Binding-site contacts:
Ligand atom O4 contacts residue VAL296 of chain 5.A at 3.7 Å.
Ligand atom C3 contacts residue ARG77 of chain 5.A at 3.8 Å.
Ligand atom C6 contacts residue THR94 of chain 5.A at 3.9 Å.
Ligand atom C4 contacts residue ARG77 of chain 5.A at 4.3 Å.
Ligand atom C2 contacts residue GLY78 of chain 5.A at 4.1 Å.
Ligand atom C4 contacts residue GLY78 of chain 5.A at 3.6 Å.
Ligand atom O4 contacts residue THR291 of chain 5.A at 3.5 Å.
Ligand atom O4 contacts residue TYR72 of chain 5.A at 4.2 Å.
Ligand atom O4 contacts residue ILE79 of chain 5.A at 3.7 Å.
Ligand atom O1A contacts residue ARG77 of chain 5.A at 3.1 Å.
Ligand atom C6 contacts residue ASN93 of chain 5.A at 3.1 Å.
Ligand atom O4 contacts residue ASN80 of chain 5.A at 4.1 Å.
Ligand atom C10 contacts residue TYR72 of chain 5.A at 3.8 Å (hydrophobic).
Ligand atom C4 contacts residue HIS298 of chain 5.A at 3.6 Å.
Ligand atom C4 contacts residue VAL296 of chain 5.A at 4.2 Å (hydrophobic).
Ligand atom C1 contacts residue TYR72 of chain 5.A at 4.1 Å (hydrophobic).
Ligand atom C3 contacts residue GLY78 of chain 5.A at 4.2 Å.
Ligand atom C1 contacts residue ARG77 of chain 5.A at 3.5 Å.
Ligand atom O1A contacts residue TYR72 of chain 5.A at 3.7 Å.
Ligand atom C11 contacts residue ASP85 of chain 5.B at 3.5 Å.
Ligand atom C6 contacts residue TYR72 of chain 5.A at 3.9 Å (hydrophobic).
Ligand atom O4 contacts residue HIS298 of chain 5.A at 2.7 Å (h-bond).
Ligand atom O1B contacts residue ARG77 of chain 5.A at 3.0 Å (salt-bridge).
Ligand atom O1B contacts residue TYR72 of chain 5.A at 4.1 Å.
Ligand atom O4 contacts residue GLY78 of chain 5.A at 3.3 Å.
Ligand atom O8 contacts residue ARG77 of chain 5.A at 3.3 Å (salt-bridge).
Ligand atom C3 contacts residue GLY78 of chain 5.A at 3.7 Å.
Ligand atom O6 contacts residue ASN93 of chain 5.A at 2.9 Å (h-bond).
Ligand atom C11 contacts residue TYR72 of chain 5.A at 3.9 Å (hydrophobic).
Ligand atom O8 contacts residue TYR72 of chain 5.A at 3.9 Å.
Ligand atom C3 contacts residue HIS298 of chain 5.A at 4.1 Å.
Ligand atom O1A contacts residue GLY78 of chain 5.A at 3.4 Å (h-bond).
Ligand atom C4 contacts residue TYR72 of chain 5.A at 3.7 Å (hydrophobic).
Ligand atom C3 contacts residue VAL296 of chain 5.A at 3.4 Å (hydrophobic).
Ligand atom O10 contacts residue ASN293 of chain 5.A at 4.3 Å.
Ligand atom C5 contacts residue TYR72 of chain 5.A at 3.7 Å (hydrophobic).
Ligand atom C5 contacts residue ASN93 of chain 5.A at 3.6 Å.
Ligand atom C1 contacts residue GLY78 of chain 5.A at 4.2 Å.
Ligand atom N5 contacts residue TYR72 of chain 5.A at 2.9 Å (h-bond).
Ligand atom O3 contacts residue GLY78 of chain 5.A at 3.6 Å.

Sequence of chain 5.B:
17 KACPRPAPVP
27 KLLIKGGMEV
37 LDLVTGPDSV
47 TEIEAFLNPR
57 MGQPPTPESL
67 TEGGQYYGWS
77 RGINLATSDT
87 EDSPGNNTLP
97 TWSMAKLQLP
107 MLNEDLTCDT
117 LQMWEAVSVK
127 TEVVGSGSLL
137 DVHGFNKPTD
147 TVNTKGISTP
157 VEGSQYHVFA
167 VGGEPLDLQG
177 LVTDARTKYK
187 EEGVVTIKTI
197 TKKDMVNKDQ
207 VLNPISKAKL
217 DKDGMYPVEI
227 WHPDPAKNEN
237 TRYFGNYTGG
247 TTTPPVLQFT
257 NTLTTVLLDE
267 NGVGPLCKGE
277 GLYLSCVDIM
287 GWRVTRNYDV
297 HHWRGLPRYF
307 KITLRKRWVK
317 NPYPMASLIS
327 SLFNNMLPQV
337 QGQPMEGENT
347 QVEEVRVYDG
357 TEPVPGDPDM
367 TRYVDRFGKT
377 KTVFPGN

Sequence of chain 5.A:
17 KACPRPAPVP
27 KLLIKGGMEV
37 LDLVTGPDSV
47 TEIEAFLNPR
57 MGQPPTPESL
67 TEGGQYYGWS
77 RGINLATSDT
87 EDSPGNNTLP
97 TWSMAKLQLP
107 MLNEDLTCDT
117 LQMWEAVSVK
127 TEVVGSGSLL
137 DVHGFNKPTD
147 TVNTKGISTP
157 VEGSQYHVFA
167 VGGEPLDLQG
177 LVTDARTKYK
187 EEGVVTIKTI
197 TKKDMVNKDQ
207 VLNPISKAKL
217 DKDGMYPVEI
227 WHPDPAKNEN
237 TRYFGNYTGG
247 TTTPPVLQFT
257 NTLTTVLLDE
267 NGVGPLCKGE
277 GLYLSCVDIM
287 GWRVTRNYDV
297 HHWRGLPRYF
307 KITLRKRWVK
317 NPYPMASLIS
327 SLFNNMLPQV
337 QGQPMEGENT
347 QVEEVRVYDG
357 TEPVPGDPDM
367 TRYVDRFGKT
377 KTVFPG

A small-molecule ligand and the protein it binds are described below.
Small molecule (SMILES): CC(=O)N[C@H]1[C@H]([C@H](O)[C@H](O)CO)O[C@@](O[C@H]2[C@@H](O)[C@@H](CO)O[C@@H](O[C@H]3[C@H](O)[C@@H](O)[C@H](O)O[C@@H]3CO)[C@@H]2O)(C(=O)O)C[C@@H]1O